A small-molecule ligand and the protein it binds are described below.
Small molecule (SMILES): CC(=O)N[C@@H]1[C@@H](O)[C@H](O)[C@@H](CO)O[C@H]1O

Binding-site contacts:
Ligand atom C3 contacts residue GLN576 of chain 1.C at 4.2 Å.
Ligand atom C1 contacts residue GLN576 of chain 1.C at 3.9 Å.
Ligand atom O7 contacts residue GLN576 of chain 1.C at 3.4 Å (h-bond).
Ligand atom N2 contacts residue GLN576 of chain 1.C at 4.2 Å.
Ligand atom C7 contacts residue GLN576 of chain 1.C at 4.2 Å.
Ligand atom C5 contacts residue ASN327 of chain 1.C at 3.7 Å.
Ligand atom C4 contacts residue PRO575 of chain 1.C at 4.3 Å (hydrophobic).
Ligand atom C6 contacts residue PRO575 of chain 1.C at 3.3 Å (hydrophobic).
Ligand atom O5 contacts residue ASN327 of chain 1.C at 2.4 Å (h-bond).
Ligand atom O3 contacts residue GLN576 of chain 1.C at 4.3 Å.
Ligand atom C3 contacts residue ASN327 of chain 1.C at 3.8 Å.
Ligand atom C1 contacts residue ASN327 of chain 1.C at 1.4 Å.
Ligand atom C2 contacts residue GLN576 of chain 1.C at 3.4 Å.
Ligand atom C4 contacts residue ASN327 of chain 1.C at 4.2 Å.
Ligand atom C4 contacts residue GLN576 of chain 1.C at 4.2 Å.
Ligand atom O5 contacts residue GLN576 of chain 1.C at 3.8 Å.
Ligand atom C7 contacts residue ASN327 of chain 1.C at 3.6 Å.
Ligand atom C1 contacts residue ILE328 of chain 1.C at 4.5 Å (hydrophobic).
Ligand atom O7 contacts residue ASN327 of chain 1.C at 3.9 Å.
Ligand atom O5 contacts residue PRO575 of chain 1.C at 3.5 Å (h-bond).
Ligand atom C5 contacts residue PRO575 of chain 1.C at 3.9 Å (hydrophobic).
Ligand atom N2 contacts residue ASN327 of chain 1.C at 2.9 Å (h-bond).
Ligand atom O6 contacts residue PRO575 of chain 1.C at 3.4 Å (h-bond).
Ligand atom C2 contacts residue ASN327 of chain 1.C at 2.5 Å.

Sequence of chain 1.C:
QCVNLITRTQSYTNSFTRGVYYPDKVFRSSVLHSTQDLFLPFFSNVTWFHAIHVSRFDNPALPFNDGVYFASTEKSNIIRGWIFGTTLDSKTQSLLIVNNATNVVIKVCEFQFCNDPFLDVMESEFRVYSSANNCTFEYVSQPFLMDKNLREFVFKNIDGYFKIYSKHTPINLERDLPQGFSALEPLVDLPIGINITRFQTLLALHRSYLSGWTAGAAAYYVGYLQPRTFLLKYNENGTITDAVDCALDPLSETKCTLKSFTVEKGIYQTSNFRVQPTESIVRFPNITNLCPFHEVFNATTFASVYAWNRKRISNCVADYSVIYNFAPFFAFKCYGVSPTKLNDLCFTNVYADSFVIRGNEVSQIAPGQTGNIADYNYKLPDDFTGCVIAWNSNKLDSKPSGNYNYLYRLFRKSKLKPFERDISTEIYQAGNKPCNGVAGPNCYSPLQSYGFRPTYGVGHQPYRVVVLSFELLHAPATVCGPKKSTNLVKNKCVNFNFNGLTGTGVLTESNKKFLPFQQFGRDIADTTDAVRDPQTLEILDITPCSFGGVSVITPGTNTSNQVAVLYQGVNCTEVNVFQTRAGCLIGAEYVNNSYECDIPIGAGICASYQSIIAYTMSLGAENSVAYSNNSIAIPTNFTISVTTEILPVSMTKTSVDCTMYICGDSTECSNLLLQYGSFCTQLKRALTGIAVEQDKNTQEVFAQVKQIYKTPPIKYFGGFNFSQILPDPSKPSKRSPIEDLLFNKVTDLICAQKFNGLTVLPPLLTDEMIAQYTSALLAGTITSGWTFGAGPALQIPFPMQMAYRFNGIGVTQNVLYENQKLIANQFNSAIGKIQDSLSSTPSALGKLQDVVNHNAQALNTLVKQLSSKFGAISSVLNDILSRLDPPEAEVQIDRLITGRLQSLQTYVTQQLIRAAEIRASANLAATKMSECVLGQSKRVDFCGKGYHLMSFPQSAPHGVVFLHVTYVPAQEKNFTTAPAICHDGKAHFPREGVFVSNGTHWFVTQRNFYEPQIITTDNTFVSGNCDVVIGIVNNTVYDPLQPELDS